Binding-site contacts:
Ligand atom CD4 contacts residue MET46 of chain 1.B at 3.4 Å (hydrophobic).
Ligand atom O3 contacts residue GLY27 of chain 1.B at 3.6 Å (h-bond).
Ligand atom N contacts residue ASP29 of chain 1.A at 3.0 Å (salt-bridge).
Ligand atom CB2 contacts residue ASP25 of chain 1.B at 3.3 Å.
Ligand atom O2 contacts residue GLY49 of chain 1.B at 3.4 Å.
Ligand atom OE1 contacts residue ASP30 of chain 1.B at 2.9 Å (salt-bridge).
Ligand atom CG1 contacts residue ILE84 of chain 1.A at 3.2 Å (hydrophobic).
Ligand atom CA4 contacts residue GLY48 of chain 1.B at 3.4 Å.
Ligand atom CD1 contacts residue VAL82 of chain 1.B at 3.2 Å (hydrophobic).
Ligand atom O3 contacts residue ALA28 of chain 1.B at 3.5 Å.
Ligand atom CA contacts residue ASP29 of chain 1.A at 3.6 Å.
Ligand atom N1 contacts residue GLY48 of chain 1.A at 2.9 Å (h-bond).
Ligand atom CA3 contacts residue GLY27 of chain 1.B at 3.4 Å.
Ligand atom CA5 contacts residue ASP29 of chain 1.B at 3.6 Å.
Ligand atom O contacts residue ALA28 of chain 1.A at 3.4 Å.
Ligand atom O4 contacts residue GLY48 of chain 1.B at 2.9 Å (h-bond).
Ligand atom O contacts residue GLY27 of chain 1.A at 3.6 Å.
Ligand atom CD11 contacts residue GLY27 of chain 1.B at 3.2 Å.
Ligand atom CD3 contacts residue ASP30 of chain 1.B at 3.6 Å.
Ligand atom CA contacts residue GLY48 of chain 1.A at 3.5 Å.
Ligand atom O5 contacts residue MET46 of chain 1.B at 2.8 Å (h-bond).
Ligand atom N5 contacts residue GLY48 of chain 1.B at 3.1 Å (h-bond).
Ligand atom N contacts residue ASP30 of chain 1.A at 3.5 Å (salt-bridge).
Ligand atom CD4 contacts residue ILE47 of chain 1.B at 3.5 Å (hydrophobic).
Ligand atom CB6 contacts residue ASP30 of chain 1.B at 3.6 Å.
Ligand atom CB contacts residue ASP29 of chain 1.A at 3.4 Å.
Ligand atom CD1 contacts residue GLY27 of chain 1.A at 3.6 Å.
Ligand atom CB5 contacts residue ARG8 of chain 1.A at 3.5 Å.
Ligand atom OE1 contacts residue ASP29 of chain 1.B at 3.2 Å (salt-bridge).
Ligand atom O contacts residue ASP29 of chain 1.A at 2.8 Å (salt-bridge).
Ligand atom O1 contacts residue GLY49 of chain 1.A at 3.2 Å.
Ligand atom C2 contacts residue ASP25 of chain 1.B at 3.5 Å.
Ligand atom CB5 contacts residue ASP29 of chain 1.B at 3.4 Å.
Ligand atom N2 contacts residue GLY27 of chain 1.A at 3.3 Å (h-bond).
Ligand atom N4 contacts residue GLY27 of chain 1.B at 3.0 Å (h-bond).
Ligand atom CD1 contacts residue LEU23 of chain 1.B at 3.5 Å (hydrophobic).
Ligand atom O3 contacts residue ASP29 of chain 1.B at 3.0 Å (salt-bridge).
Ligand atom OE2 contacts residue ASP30 of chain 1.B at 2.8 Å (salt-bridge).
Ligand atom N3 contacts residue ASP25 of chain 1.A at 3.6 Å (salt-bridge).
Ligand atom N6 contacts residue ASP30 of chain 1.B at 3.4 Å (salt-bridge).

Sequence of chain 1.A:
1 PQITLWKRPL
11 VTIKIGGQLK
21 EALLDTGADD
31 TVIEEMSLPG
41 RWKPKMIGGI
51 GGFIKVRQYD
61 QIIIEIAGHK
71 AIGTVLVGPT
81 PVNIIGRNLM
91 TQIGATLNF

Sequence of chain 1.B:
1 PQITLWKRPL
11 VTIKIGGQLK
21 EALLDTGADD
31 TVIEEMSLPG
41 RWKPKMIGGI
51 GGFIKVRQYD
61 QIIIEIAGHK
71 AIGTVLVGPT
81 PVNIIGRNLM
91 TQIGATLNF

A protein and the small-molecule ligand that binds it are described below.
Small molecule (SMILES): CCCC[C@H](NC(=O)[C@H](C)NC(=O)[C@H](CCC(=O)O)NC(=O)[C@H](Cc1ccccc1)NC[C@H](CC(C)C)NC(=O)[C@@H](NC(=O)[C@@H](N)CCCNC(N)=[NH2+])C(C)C)C(N)=O